Binding-site contacts:
Ligand atom O1 contacts residue PHE295 of chain 1.A at 2.9 Å (h-bond).
Ligand atom O2 contacts residue ASP74 of chain 1.A at 3.1 Å (salt-bridge).
Ligand atom O3 contacts residue PHE297 of chain 1.A at 3.3 Å.
Ligand atom C4 contacts residue TYR337 of chain 1.A at 3.8 Å (hydrophobic).
Ligand atom O3 contacts residue SER298 of chain 1.A at 2.9 Å (h-bond).
Ligand atom C6 contacts residue TYR124 of chain 1.A at 3.3 Å (hydrophobic).
Ligand atom C12 contacts residue PHE297 of chain 1.A at 3.9 Å (hydrophobic).
Ligand atom C4 contacts residue TYR124 of chain 1.A at 3.6 Å (hydrophobic).
Ligand atom C3 contacts residue TYR124 of chain 1.A at 3.6 Å (hydrophobic).
Ligand atom C2 contacts residue PHE338 of chain 1.A at 3.9 Å (hydrophobic).
Ligand atom C5 contacts residue TYR337 of chain 1.A at 3.3 Å (hydrophobic).
Ligand atom O1 contacts residue ILE294 of chain 1.A at 3.5 Å.
Ligand atom C1 contacts residue PHE338 of chain 1.A at 3.8 Å (hydrophobic).
Ligand atom C9 contacts residue TRP286 of chain 1.A at 3.4 Å (hydrophobic).
Ligand atom N3 contacts residue TYR124 of chain 1.A at 3.8 Å.
Ligand atom C9 contacts residue TYR124 of chain 1.A at 3.5 Å (hydrophobic).
Ligand atom N1 contacts residue PHE295 of chain 1.A at 3.8 Å.
Ligand atom C12 contacts residue ARG296 of chain 1.A at 3.5 Å.
Ligand atom C6 contacts residue ASP74 of chain 1.A at 3.7 Å.
Ligand atom C1 contacts residue PHE297 of chain 1.A at 3.6 Å (hydrophobic).
Ligand atom O2 contacts residue TYR341 of chain 1.A at 3.8 Å.
Ligand atom N3 contacts residue TRP286 of chain 1.A at 3.0 Å.
Ligand atom C6 contacts residue TYR341 of chain 1.A at 3.8 Å (hydrophobic).
Ligand atom C7 contacts residue TYR341 of chain 1.A at 3.1 Å (hydrophobic).
Ligand atom N1 contacts residue PHE338 of chain 1.A at 3.3 Å.
Ligand atom N2 contacts residue TYR124 of chain 1.A at 3.3 Å (h-bond).
Ligand atom C8 contacts residue TRP286 of chain 1.A at 3.1 Å (hydrophobic).
Ligand atom C11 contacts residue TYR124 of chain 1.A at 3.9 Å (hydrophobic).
Ligand atom C6 contacts residue TYR337 of chain 1.A at 3.8 Å (hydrophobic).
Ligand atom C12 contacts residue TRP286 of chain 1.A at 3.2 Å (hydrophobic).
Ligand atom C10 contacts residue TYR124 of chain 1.A at 3.6 Å (hydrophobic).
Ligand atom N4 contacts residue GLU285 of chain 1.A at 3.4 Å (salt-bridge).
Ligand atom C10 contacts residue TRP286 of chain 1.A at 3.6 Å (hydrophobic).
Ligand atom C2 contacts residue TYR124 of chain 1.A at 3.4 Å (hydrophobic).
Ligand atom C14 contacts residue TRP286 of chain 1.A at 3.8 Å (hydrophobic).
Ligand atom C13 contacts residue TRP286 of chain 1.A at 3.3 Å (hydrophobic).
Ligand atom C3 contacts residue PHE338 of chain 1.A at 3.4 Å (hydrophobic).
Ligand atom O2 contacts residue TYR124 of chain 1.A at 3.3 Å (h-bond).
Ligand atom C5 contacts residue TYR124 of chain 1.A at 3.5 Å (hydrophobic).
Ligand atom C11 contacts residue TRP286 of chain 1.A at 3.6 Å (hydrophobic).

Sequence of chain 1.A:
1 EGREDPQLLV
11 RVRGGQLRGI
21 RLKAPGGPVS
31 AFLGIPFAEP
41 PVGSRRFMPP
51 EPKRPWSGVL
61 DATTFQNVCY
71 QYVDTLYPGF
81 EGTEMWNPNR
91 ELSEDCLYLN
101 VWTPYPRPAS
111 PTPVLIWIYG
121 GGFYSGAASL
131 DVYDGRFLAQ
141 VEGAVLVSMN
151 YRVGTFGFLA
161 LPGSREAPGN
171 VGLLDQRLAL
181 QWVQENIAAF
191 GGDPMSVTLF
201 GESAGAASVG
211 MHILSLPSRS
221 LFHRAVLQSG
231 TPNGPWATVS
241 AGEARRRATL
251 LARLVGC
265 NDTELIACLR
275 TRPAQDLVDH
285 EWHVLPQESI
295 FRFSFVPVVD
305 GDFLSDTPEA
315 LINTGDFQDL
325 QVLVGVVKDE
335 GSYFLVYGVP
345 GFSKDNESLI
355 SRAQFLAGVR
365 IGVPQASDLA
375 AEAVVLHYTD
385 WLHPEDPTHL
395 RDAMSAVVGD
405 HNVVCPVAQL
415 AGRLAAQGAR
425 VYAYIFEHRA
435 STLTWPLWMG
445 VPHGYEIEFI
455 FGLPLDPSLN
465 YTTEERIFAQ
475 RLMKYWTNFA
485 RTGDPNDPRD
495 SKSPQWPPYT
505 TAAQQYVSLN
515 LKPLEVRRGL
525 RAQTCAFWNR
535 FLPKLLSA

The protein below binds the small molecule below.
Small molecule (SMILES): NC(=O)c1cc[n+](COC[n+]2ccccc2/C=N/O)cc1